This protein binds this small molecule.
Small molecule (SMILES): Nc1ccn([C@@H]2O[C@H](CO[P](=O)(O)O[C@H]3[C@@H](O)[C@H](n4cnc5c(=O)nc(N)[nH]c54)O[C@@H]3CO)[C@@H](O[P](=O)(O)OC[C@H]3O[C@@H](n4cnc5c(=O)nc(N)[nH]c54)[C@H](O)[C@@H]3O[P](=O)(O)OC[C@H]3O[C@@H](n4cnc5c(=O)nc(N)[nH]c54)[C@H](O)[C@@H]3O[P](=O)(O)OC[C@H]3O[C@@H](n4ccc(N)nc4=O)[C@H](O)[C@@H]3O[P](=O)(O)OC[C@H]3O[C@@H](n4cnc5c(=O)nc(N)[nH]c54)[C@H](O)[C@@H]3O[P](=O)(O)OC[C@H]3O[C@@H](n4cnc5c(=O)nc(N)[nH]c54)[C@H](O)[C@@H]3O)[C@H]2O)c(=O)n1

Sequence of chain 1.D:
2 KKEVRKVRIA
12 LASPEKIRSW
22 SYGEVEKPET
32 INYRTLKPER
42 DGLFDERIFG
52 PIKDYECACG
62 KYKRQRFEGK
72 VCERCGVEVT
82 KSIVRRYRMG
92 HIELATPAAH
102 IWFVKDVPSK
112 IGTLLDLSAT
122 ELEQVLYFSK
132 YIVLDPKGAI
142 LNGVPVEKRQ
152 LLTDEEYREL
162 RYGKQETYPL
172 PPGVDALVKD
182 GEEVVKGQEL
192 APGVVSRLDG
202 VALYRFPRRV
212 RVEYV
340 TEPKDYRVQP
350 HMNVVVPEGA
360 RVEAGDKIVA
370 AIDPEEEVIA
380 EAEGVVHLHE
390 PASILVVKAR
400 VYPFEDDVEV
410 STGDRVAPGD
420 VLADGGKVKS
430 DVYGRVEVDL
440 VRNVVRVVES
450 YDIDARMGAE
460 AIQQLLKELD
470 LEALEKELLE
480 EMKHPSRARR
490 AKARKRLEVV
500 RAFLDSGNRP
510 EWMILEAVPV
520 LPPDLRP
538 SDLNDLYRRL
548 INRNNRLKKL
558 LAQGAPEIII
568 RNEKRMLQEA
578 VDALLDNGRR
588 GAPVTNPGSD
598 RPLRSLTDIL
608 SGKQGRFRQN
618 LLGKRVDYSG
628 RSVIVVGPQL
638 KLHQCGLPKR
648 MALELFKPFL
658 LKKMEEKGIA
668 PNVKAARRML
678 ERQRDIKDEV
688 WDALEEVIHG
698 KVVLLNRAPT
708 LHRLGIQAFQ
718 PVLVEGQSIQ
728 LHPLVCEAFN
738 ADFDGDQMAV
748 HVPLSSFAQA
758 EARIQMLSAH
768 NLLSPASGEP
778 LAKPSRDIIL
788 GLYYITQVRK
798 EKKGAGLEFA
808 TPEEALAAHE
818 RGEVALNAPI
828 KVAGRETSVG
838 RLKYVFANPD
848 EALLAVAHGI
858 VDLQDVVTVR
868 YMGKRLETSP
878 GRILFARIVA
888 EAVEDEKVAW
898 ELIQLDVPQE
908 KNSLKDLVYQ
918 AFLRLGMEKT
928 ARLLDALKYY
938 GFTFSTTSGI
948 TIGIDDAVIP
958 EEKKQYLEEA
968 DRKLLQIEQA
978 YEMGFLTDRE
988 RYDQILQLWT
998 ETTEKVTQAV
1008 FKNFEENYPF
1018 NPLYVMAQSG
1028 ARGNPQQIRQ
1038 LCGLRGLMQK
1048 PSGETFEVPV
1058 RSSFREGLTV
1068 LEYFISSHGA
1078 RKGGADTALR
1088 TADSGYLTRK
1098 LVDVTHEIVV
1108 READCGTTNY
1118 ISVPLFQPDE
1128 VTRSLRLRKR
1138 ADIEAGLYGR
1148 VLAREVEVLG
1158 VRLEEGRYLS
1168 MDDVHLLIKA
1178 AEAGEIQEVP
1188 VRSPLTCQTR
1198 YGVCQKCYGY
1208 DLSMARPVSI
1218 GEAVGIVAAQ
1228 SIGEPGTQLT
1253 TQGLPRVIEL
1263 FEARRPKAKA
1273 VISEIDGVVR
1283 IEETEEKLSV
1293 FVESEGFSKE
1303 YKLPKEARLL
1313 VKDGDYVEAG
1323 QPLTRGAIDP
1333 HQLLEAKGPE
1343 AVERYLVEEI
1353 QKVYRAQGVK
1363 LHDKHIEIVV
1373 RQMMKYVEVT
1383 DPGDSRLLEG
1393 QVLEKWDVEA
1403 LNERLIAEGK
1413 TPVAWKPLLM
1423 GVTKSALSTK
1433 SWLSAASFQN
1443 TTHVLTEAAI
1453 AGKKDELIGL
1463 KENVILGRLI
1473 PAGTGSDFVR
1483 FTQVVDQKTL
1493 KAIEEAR

Sequence of chain 1.C:
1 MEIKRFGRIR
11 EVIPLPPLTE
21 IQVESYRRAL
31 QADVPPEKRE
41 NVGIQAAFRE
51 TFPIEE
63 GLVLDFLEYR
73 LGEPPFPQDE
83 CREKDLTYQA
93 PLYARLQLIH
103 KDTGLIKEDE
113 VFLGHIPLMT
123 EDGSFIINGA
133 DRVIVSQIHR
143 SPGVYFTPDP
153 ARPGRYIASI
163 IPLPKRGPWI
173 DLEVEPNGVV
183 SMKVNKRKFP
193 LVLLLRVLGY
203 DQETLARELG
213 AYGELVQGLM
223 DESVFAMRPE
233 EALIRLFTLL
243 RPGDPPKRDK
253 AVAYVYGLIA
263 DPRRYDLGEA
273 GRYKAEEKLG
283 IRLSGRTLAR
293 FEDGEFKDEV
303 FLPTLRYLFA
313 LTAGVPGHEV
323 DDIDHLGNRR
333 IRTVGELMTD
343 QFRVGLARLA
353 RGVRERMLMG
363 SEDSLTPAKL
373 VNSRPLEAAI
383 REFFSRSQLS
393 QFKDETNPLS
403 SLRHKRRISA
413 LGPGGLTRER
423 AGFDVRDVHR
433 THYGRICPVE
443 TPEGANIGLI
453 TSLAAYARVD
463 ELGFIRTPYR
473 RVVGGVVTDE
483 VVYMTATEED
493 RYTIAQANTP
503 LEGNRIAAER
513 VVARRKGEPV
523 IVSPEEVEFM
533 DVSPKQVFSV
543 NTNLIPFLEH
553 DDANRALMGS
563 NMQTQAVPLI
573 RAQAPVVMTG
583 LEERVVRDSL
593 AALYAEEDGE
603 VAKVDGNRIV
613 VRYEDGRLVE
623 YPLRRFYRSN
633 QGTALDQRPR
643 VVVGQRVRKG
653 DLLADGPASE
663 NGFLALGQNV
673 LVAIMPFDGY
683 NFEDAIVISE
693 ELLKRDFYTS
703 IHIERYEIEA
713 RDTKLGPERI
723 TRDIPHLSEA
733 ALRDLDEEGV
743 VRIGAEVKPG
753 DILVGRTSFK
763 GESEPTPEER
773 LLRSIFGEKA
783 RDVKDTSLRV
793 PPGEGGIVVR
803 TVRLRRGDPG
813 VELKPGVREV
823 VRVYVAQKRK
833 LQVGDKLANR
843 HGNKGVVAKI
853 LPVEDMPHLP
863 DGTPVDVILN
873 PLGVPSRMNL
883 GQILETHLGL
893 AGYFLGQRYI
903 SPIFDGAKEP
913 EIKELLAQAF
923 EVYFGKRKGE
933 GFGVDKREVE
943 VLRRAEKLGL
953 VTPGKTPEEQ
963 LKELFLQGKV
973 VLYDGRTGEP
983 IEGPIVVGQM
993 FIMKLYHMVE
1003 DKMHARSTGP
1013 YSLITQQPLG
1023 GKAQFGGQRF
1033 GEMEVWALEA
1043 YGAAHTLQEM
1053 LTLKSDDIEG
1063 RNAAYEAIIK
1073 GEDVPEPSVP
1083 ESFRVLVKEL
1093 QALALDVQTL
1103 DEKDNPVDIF

Binding-site contacts:
Ligand atom N1 contacts residue DC20 of chain 1.P at 2.9 Å (h-bond).
Ligand atom C6 contacts residue DG21 of chain 1.P at 3.2 Å.
Ligand atom C2 contacts residue DG21 of chain 1.P at 3.3 Å.
Ligand atom C3' contacts residue ASP743 of chain 1.D at 3.3 Å.
Ligand atom O6 contacts residue DC23 of chain 1.P at 3.0 Å (h-bond).
Ligand atom O6 contacts residue DC22 of chain 1.P at 3.1 Å (h-bond).
Ligand atom C2' contacts residue ARG704 of chain 1.D at 3.3 Å.
Ligand atom C4' contacts residue ASP741 of chain 1.D at 3.3 Å.
Ligand atom C2' contacts residue ASP743 of chain 1.D at 3.0 Å.
Ligand atom C1' contacts residue ASP743 of chain 1.D at 3.4 Å.
Ligand atom C4' contacts residue ASP743 of chain 1.D at 3.0 Å.
Ligand atom O2' contacts residue GLN393 of chain 1.C at 3.3 Å.
Ligand atom C3' contacts residue MG1 of chain 1.V at 2.5 Å.
Ligand atom N4 contacts residue DG24 of chain 1.P at 3.3 Å (h-bond).
Ligand atom N4 contacts residue DG21 of chain 1.P at 3.3 Å (h-bond).
Ligand atom N2 contacts residue PRO706 of chain 1.D at 2.8 Å.
Ligand atom O2 contacts residue DG21 of chain 1.P at 2.4 Å (h-bond).
Ligand atom N3 contacts residue DG21 of chain 1.P at 2.9 Å (h-bond).
Ligand atom N1 contacts residue DC22 of chain 1.P at 2.8 Å (h-bond).
Ligand atom OP1 contacts residue GLN567 of chain 1.C at 3.3 Å (h-bond).
Ligand atom N2 contacts residue DC20 of chain 1.P at 2.6 Å (h-bond).
Ligand atom N1 contacts residue DC23 of chain 1.P at 2.9 Å (h-bond).
Ligand atom N1 contacts residue DC19 of chain 1.P at 3.1 Å (h-bond).
Ligand atom O6 contacts residue DC20 of chain 1.P at 3.2 Å (h-bond).
Ligand atom N3 contacts residue DG24 of chain 1.P at 3.0 Å (h-bond).
Ligand atom C4' contacts residue MG1 of chain 1.V at 2.6 Å.
Ligand atom N2 contacts residue ALA705 of chain 1.D at 3.2 Å.
Ligand atom O2' contacts residue ARG704 of chain 1.D at 2.3 Å (salt-bridge).
Ligand atom O3' contacts residue MG1 of chain 1.V at 1.9 Å.
Ligand atom N2 contacts residue DC23 of chain 1.P at 2.8 Å (h-bond).
Ligand atom O6 contacts residue DG21 of chain 1.P at 2.9 Å (h-bond).
Ligand atom N2 contacts residue DC19 of chain 1.P at 3.1 Å (h-bond).
Ligand atom N2 contacts residue DC22 of chain 1.P at 2.5 Å (h-bond).
Ligand atom OP1 contacts residue LYS846 of chain 1.C at 3.1 Å (salt-bridge).
Ligand atom C5' contacts residue MG1 of chain 1.V at 2.8 Å.
Ligand atom O2 contacts residue DG24 of chain 1.P at 2.6 Å (h-bond).
Ligand atom O2' contacts residue ASP743 of chain 1.D at 2.1 Å (salt-bridge).
Ligand atom O6 contacts residue DC19 of chain 1.P at 3.1 Å (h-bond).
Ligand atom C5' contacts residue ASP741 of chain 1.D at 3.1 Å.
Ligand atom O3' contacts residue GLN567 of chain 1.C at 2.6 Å (h-bond).